The protein below binds the small molecule below.
Small molecule (SMILES): CC(=O)N[C@@H]1[C@@H](O)[C@H](O)[C@@H](CO)O[C@H]1O

Sequence of chain 1.B:
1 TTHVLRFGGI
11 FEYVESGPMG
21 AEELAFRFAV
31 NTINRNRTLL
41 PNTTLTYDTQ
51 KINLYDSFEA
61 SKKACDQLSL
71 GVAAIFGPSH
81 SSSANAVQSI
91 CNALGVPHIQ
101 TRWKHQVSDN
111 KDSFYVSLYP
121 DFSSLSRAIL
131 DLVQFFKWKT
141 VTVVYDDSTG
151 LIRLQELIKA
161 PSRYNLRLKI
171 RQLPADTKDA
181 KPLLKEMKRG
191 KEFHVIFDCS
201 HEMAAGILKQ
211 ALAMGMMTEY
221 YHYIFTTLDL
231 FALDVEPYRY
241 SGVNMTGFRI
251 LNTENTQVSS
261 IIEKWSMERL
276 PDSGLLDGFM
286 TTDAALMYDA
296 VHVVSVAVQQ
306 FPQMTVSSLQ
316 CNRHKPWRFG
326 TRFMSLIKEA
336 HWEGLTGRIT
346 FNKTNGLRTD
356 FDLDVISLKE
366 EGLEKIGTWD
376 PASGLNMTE

Binding-site contacts:
Ligand atom O5 contacts residue THR354 of chain 1.B at 4.4 Å.
Ligand atom O6 contacts residue SER123 of chain 1.B at 4.2 Å.
Ligand atom C2 contacts residue ASN347 of chain 1.B at 2.3 Å.
Ligand atom C8 contacts residue ASN347 of chain 1.B at 3.5 Å.
Ligand atom O5 contacts residue ASN347 of chain 1.B at 2.3 Å (h-bond).
Ligand atom O6 contacts residue ASN350 of chain 1.B at 3.5 Å (h-bond).
Ligand atom C1 contacts residue THR349 of chain 1.B at 4.2 Å.
Ligand atom C7 contacts residue THR354 of chain 1.B at 4.3 Å.
Ligand atom C1 contacts residue ASN350 of chain 1.B at 4.3 Å.
Ligand atom C6 contacts residue ASN350 of chain 1.B at 3.7 Å.
Ligand atom O5 contacts residue ASN350 of chain 1.B at 3.3 Å (h-bond).
Ligand atom C2 contacts residue THR354 of chain 1.B at 3.9 Å.
Ligand atom N2 contacts residue ASN347 of chain 1.B at 2.7 Å (h-bond).
Ligand atom O6 contacts residue THR354 of chain 1.B at 4.4 Å.
Ligand atom O7 contacts residue THR354 of chain 1.B at 3.5 Å (h-bond).
Ligand atom C1 contacts residue ASN347 of chain 1.B at 1.4 Å.
Ligand atom C5 contacts residue ASN347 of chain 1.B at 3.6 Å.
Ligand atom O7 contacts residue ASN347 of chain 1.B at 3.9 Å.
Ligand atom C5 contacts residue ASN350 of chain 1.B at 4.0 Å.
Ligand atom C1 contacts residue THR354 of chain 1.B at 4.3 Å.
Ligand atom C3 contacts residue ASN347 of chain 1.B at 3.6 Å.
Ligand atom C4 contacts residue ASN347 of chain 1.B at 3.9 Å.
Ligand atom C7 contacts residue ASN347 of chain 1.B at 3.2 Å.